Sequence of chain 1.A:
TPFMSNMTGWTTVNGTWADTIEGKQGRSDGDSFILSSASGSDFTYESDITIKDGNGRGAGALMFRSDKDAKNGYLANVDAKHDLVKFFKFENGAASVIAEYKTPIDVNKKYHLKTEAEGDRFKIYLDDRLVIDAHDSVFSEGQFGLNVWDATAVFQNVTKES

Binding-site contacts:
Ligand atom C5 contacts residue TRP152 of chain 1.A at 4.4 Å (hydrophobic).
Ligand atom C4 contacts residue TRP152 of chain 1.A at 3.6 Å (hydrophobic).
Ligand atom C1 contacts residue PHE91 of chain 1.A at 4.3 Å (hydrophobic).
Ligand atom C4 contacts residue PHE91 of chain 1.A at 4.3 Å (hydrophobic).
Ligand atom O3 contacts residue ALA98 of chain 1.A at 4.0 Å.
Ligand atom O6 contacts residue ASN80 of chain 1.A at 3.1 Å (h-bond).
Ligand atom C3 contacts residue ASP34 of chain 1.A at 3.6 Å.
Ligand atom C5 contacts residue ASN80 of chain 1.A at 3.8 Å.
Ligand atom C6 contacts residue ALA62 of chain 1.A at 4.0 Å (hydrophobic).
Ligand atom O3 contacts residue ASP34 of chain 1.A at 2.7 Å (salt-bridge).
Ligand atom C6 contacts residue ASN80 of chain 1.A at 3.5 Å.
Ligand atom C3 contacts residue PHE91 of chain 1.A at 4.0 Å (hydrophobic).
Ligand atom O4 contacts residue ASN150 of chain 1.A at 4.4 Å.
Ligand atom C1 contacts residue VAL100 of chain 1.A at 4.0 Å (hydrophobic).
Ligand atom O1 contacts residue VAL100 of chain 1.A at 3.4 Å.
Ligand atom O6 contacts residue LYS89 of chain 1.A at 3.0 Å (salt-bridge).
Ligand atom O3 contacts residue TRP152 of chain 1.A at 4.3 Å.
Ligand atom O6 contacts residue ASP82 of chain 1.A at 2.7 Å (salt-bridge).
Ligand atom C6 contacts residue LYS89 of chain 1.A at 3.9 Å.
Ligand atom C1 contacts residue LYS89 of chain 1.A at 3.7 Å.
Ligand atom C2 contacts residue LYS89 of chain 1.A at 3.7 Å.
Ligand atom O4 contacts residue TRP152 of chain 1.A at 3.4 Å.
Ligand atom O1 contacts residue LYS89 of chain 1.A at 2.9 Å (salt-bridge).
Ligand atom C5 contacts residue PHE91 of chain 1.A at 4.1 Å (hydrophobic).
Ligand atom O5 contacts residue LYS89 of chain 1.A at 2.8 Å (salt-bridge).
Ligand atom C3 contacts residue ALA98 of chain 1.A at 4.2 Å (hydrophobic).
Ligand atom O4 contacts residue PHE91 of chain 1.A at 3.6 Å.
Ligand atom C6 contacts residue TRP152 of chain 1.A at 3.7 Å (hydrophobic).
Ligand atom O2 contacts residue LYS89 of chain 1.A at 4.1 Å.
Ligand atom C6 contacts residue ASP82 of chain 1.A at 3.5 Å.
Ligand atom C4 contacts residue ASP34 of chain 1.A at 3.4 Å.
Ligand atom C1 contacts residue ALA98 of chain 1.A at 3.9 Å (hydrophobic).
Ligand atom O4 contacts residue ASP34 of chain 1.A at 2.5 Å (salt-bridge).
Ligand atom C5 contacts residue LYS89 of chain 1.A at 3.8 Å.
Ligand atom O6 contacts residue ALA62 of chain 1.A at 4.3 Å.

The small molecule below binds the protein below.
Small molecule (SMILES): OC[C@H]1O[C@](O)(CO)[C@@H](O)[C@@H]1O